A protein and the small-molecule ligand that binds it are described below.
Small molecule (SMILES): CC(=O)N[C@H]1[C@H](O[C@H]2[C@H](O)[C@@H](NC(C)=O)CO[C@@H]2CO)O[C@H](CO)[C@@H](O[C@@H]2O[C@H](CO[C@H]3O[C@H](CO)[C@@H](O)[C@H](O)[C@@H]3O)[C@@H](O)[C@H](O[C@H]3O[C@H](CO)[C@@H](O)[C@H](O)[C@@H]3O)[C@@H]2O)[C@@H]1O

Sequence of chain 2.B:
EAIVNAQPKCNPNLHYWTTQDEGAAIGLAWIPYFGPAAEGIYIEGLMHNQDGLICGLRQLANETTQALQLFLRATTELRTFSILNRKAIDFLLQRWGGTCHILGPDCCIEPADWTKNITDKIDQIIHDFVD

Sequence of chain 1.B:
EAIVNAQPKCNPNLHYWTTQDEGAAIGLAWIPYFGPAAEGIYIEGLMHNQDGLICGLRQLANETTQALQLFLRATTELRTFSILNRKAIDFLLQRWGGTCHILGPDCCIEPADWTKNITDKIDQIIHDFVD

Sequence of chain 2.A:
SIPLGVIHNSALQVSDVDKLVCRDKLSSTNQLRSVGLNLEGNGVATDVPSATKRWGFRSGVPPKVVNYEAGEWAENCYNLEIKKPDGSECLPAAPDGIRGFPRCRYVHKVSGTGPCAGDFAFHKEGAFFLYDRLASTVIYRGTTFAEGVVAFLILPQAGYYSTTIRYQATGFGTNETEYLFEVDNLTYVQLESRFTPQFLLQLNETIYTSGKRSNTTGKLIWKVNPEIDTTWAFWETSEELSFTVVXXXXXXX

Binding-site contacts:
Ligand atom C2 contacts residue ASN62 of chain 2.B at 2.5 Å.
Ligand atom N2 contacts residue GOL1 of chain 2.M at 2.9 Å (h-bond).
Ligand atom O5 contacts residue GLN7 of chain 2.B at 2.9 Å (h-bond).
Ligand atom C8 contacts residue PRO8 of chain 2.B at 3.7 Å (hydrophobic).
Ligand atom O6 contacts residue GLN7 of chain 2.B at 2.7 Å (h-bond).
Ligand atom C7 contacts residue GOL1 of chain 2.M at 3.7 Å.
Ligand atom C1 contacts residue GLN7 of chain 2.B at 3.7 Å.
Ligand atom C8 contacts residue THR65 of chain 2.B at 3.6 Å.
Ligand atom C3 contacts residue GOL1 of chain 2.M at 3.4 Å.
Ligand atom C8 contacts residue GOL1 of chain 2.M at 3.7 Å.
Ligand atom C5 contacts residue GLN7 of chain 2.B at 3.9 Å.
Ligand atom O6 contacts residue LEU28 of chain 1.B at 4.2 Å.
Ligand atom C6 contacts residue GLN7 of chain 2.B at 3.6 Å.
Ligand atom C8 contacts residue TRP30 of chain 1.B at 4.0 Å (hydrophobic).
Ligand atom C8 contacts residue ALA131 of chain 2.A at 4.0 Å (hydrophobic).
Ligand atom C3 contacts residue ASN62 of chain 2.B at 3.8 Å.
Ligand atom C8 contacts residue GLY130 of chain 2.A at 4.0 Å.
Ligand atom O4 contacts residue PHE34 of chain 1.B at 4.0 Å.
Ligand atom C5 contacts residue ASN62 of chain 2.B at 3.6 Å.
Ligand atom C1 contacts residue GOL1 of chain 2.M at 3.6 Å.
Ligand atom C4 contacts residue GOL1 of chain 2.M at 4.2 Å.
Ligand atom C6 contacts residue LEU28 of chain 1.B at 3.9 Å (hydrophobic).
Ligand atom O6 contacts residue GLU129 of chain 2.A at 3.8 Å.
Ligand atom C2 contacts residue GOL1 of chain 2.M at 3.7 Å.
Ligand atom C6 contacts residue ALA6 of chain 2.B at 4.1 Å (hydrophobic).
Ligand atom O3 contacts residue GLU129 of chain 2.A at 4.0 Å.
Ligand atom O7 contacts residue ALA131 of chain 2.A at 4.2 Å.
Ligand atom O6 contacts residue LEU28 of chain 1.B at 3.5 Å.
Ligand atom C6 contacts residue PHE34 of chain 1.B at 3.4 Å (hydrophobic).
Ligand atom O6 contacts residue PRO8 of chain 2.B at 3.6 Å.
Ligand atom C7 contacts residue ASN62 of chain 2.B at 3.6 Å.
Ligand atom C7 contacts residue GLU129 of chain 2.A at 3.8 Å.
Ligand atom O7 contacts residue ASN62 of chain 2.B at 3.9 Å.
Ligand atom C8 contacts residue VAL153 of chain 2.A at 4.0 Å (hydrophobic).
Ligand atom C1 contacts residue ASN62 of chain 2.B at 1.4 Å.
Ligand atom C5 contacts residue GOL1 of chain 2.M at 4.1 Å.
Ligand atom O7 contacts residue LEU43 of chain 2.A at 3.9 Å.
Ligand atom O5 contacts residue ASN62 of chain 2.B at 2.3 Å (h-bond).
Ligand atom C8 contacts residue GLU129 of chain 2.A at 3.4 Å.
Ligand atom N2 contacts residue ASN62 of chain 2.B at 2.9 Å (h-bond).